Binding-site contacts:
Ligand atom C1 contacts residue SER140 of chain 1.A at 3.1 Å.
Ligand atom O1S contacts residue HIS35 of chain 1.A at 3.7 Å.
Ligand atom O2S contacts residue THR154 of chain 1.A at 3.0 Å.
Ligand atom N8 contacts residue GLY157 of chain 1.A at 4.0 Å.
Ligand atom O2S contacts residue ALA135 of chain 1.A at 4.2 Å.
Ligand atom C7 contacts residue ALA135 of chain 1.A at 3.7 Å (hydrophobic).
Ligand atom C6 contacts residue GLU136 of chain 1.A at 4.2 Å.
Ligand atom C1 contacts residue GLU136 of chain 1.A at 4.1 Å.
Ligand atom C4 contacts residue GLY157 of chain 1.A at 4.3 Å.
Ligand atom C6 contacts residue GLY157 of chain 1.A at 4.3 Å.
Ligand atom O2S contacts residue GLU136 of chain 1.A at 3.8 Å.
Ligand atom O2S contacts residue ASP139 of chain 1.A at 3.1 Å.
Ligand atom N8 contacts residue THR158 of chain 1.A at 3.9 Å.
Ligand atom C7 contacts residue GLY159 of chain 1.A at 3.4 Å.
Ligand atom C5 contacts residue GLY157 of chain 1.A at 4.1 Å.
Ligand atom C2 contacts residue GLY137 of chain 1.A at 3.9 Å.
Ligand atom O1S contacts residue SER155 of chain 1.A at 2.9 Å.
Ligand atom C4 contacts residue ALA135 of chain 1.A at 3.9 Å (hydrophobic).
Ligand atom S contacts residue THR154 of chain 1.A at 3.9 Å.
Ligand atom C6 contacts residue SER140 of chain 1.A at 4.2 Å.
Ligand atom C7 contacts residue GLY157 of chain 1.A at 4.0 Å.
Ligand atom O1S contacts residue SER140 of chain 1.A at 2.4 Å (h-bond).
Ligand atom C2 contacts residue GLU136 of chain 1.A at 4.1 Å.
Ligand atom C4 contacts residue GLY137 of chain 1.A at 4.2 Å.
Ligand atom S contacts residue SER140 of chain 1.A at 1.6 Å (h-bond).
Ligand atom C5 contacts residue GLY156 of chain 1.A at 4.3 Å.
Ligand atom C5 contacts residue GLU136 of chain 1.A at 4.0 Å.
Ligand atom C3 contacts residue GLU136 of chain 1.A at 4.0 Å.
Ligand atom C8 contacts residue GLY159 of chain 1.A at 3.8 Å.
Ligand atom C2 contacts residue SER140 of chain 1.A at 3.6 Å.
Ligand atom O2S contacts residue SER140 of chain 1.A at 2.6 Å (h-bond).
Ligand atom C6 contacts residue GLY156 of chain 1.A at 4.0 Å.
Ligand atom N8 contacts residue GLY159 of chain 1.A at 3.3 Å (h-bond).
Ligand atom O1S contacts residue GLY156 of chain 1.A at 3.0 Å (h-bond).
Ligand atom C6 contacts residue ALA135 of chain 1.A at 3.7 Å (hydrophobic).
Ligand atom C4 contacts residue GLU136 of chain 1.A at 4.1 Å.
Ligand atom C3 contacts residue GLY137 of chain 1.A at 3.8 Å.
Ligand atom O1S contacts residue THR154 of chain 1.A at 3.4 Å.
Ligand atom C5 contacts residue ALA135 of chain 1.A at 3.6 Å (hydrophobic).
Ligand atom C8 contacts residue GLY157 of chain 1.A at 4.2 Å.

Sequence of chain 1.A:
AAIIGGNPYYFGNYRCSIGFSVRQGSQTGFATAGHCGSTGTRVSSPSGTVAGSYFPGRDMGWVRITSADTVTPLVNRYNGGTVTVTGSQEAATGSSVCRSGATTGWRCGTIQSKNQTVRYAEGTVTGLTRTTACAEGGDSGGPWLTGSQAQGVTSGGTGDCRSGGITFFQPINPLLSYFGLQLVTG

A protein and the small-molecule ligand that binds it are described below.
Small molecule (SMILES): NCCc1ccc(S(=O)(=O)F)cc1